Sequence of chain 1.C:
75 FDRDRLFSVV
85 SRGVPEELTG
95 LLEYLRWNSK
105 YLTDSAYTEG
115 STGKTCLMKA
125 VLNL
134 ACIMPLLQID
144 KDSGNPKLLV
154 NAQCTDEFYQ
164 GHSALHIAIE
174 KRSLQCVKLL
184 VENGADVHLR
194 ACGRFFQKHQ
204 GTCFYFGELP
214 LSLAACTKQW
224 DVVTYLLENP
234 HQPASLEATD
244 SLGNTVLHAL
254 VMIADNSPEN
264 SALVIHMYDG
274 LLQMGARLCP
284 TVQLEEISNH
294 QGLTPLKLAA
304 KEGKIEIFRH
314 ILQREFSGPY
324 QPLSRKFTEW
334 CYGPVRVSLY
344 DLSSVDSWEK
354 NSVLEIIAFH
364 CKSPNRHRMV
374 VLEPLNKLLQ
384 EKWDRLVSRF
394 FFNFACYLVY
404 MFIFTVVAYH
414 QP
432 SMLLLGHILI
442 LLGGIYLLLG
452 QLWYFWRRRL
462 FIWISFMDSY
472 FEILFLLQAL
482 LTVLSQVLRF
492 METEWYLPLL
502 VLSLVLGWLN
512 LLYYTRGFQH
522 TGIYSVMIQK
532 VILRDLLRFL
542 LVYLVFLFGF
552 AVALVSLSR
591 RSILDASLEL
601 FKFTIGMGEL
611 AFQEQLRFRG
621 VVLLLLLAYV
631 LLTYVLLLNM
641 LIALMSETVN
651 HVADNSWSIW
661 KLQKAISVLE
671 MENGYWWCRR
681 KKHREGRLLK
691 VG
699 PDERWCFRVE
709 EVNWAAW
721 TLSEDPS

This small molecule binds to this protein.
Small molecule (SMILES): C=C(C)[C@@H]1CCC(C)=C[C@H]1c1c(O)cc(CCCCC)cc1O

Binding-site contacts:
Ligand atom C20 contacts residue TYR471 of chain 1.C at 4.1 Å (hydrophobic).
Ligand atom C05 contacts residue ASN639 of chain 1.B at 4.0 Å.
Ligand atom C06 contacts residue ILE533 of chain 1.C at 4.1 Å (hydrophobic).
Ligand atom C21 contacts residue TYR471 of chain 1.C at 3.9 Å (hydrophobic).
Ligand atom C13 contacts residue LEU638 of chain 1.B at 3.9 Å (hydrophobic).
Ligand atom C09 contacts residue ILE533 of chain 1.C at 4.3 Å (hydrophobic).
Ligand atom O01 contacts residue ASN639 of chain 1.B at 3.7 Å.
Ligand atom C16 contacts residue POV1 of chain 1.N at 3.8 Å.
Ligand atom C17 contacts residue LEU534 of chain 1.C at 4.2 Å (hydrophobic).
Ligand atom C10 contacts residue ILE524 of chain 1.C at 4.0 Å (hydrophobic).
Ligand atom C22 contacts residue LEU534 of chain 1.C at 4.2 Å (hydrophobic).
Ligand atom C03 contacts residue ASN639 of chain 1.B at 4.3 Å.
Ligand atom C18 contacts residue TYR471 of chain 1.C at 3.8 Å (hydrophobic).
Ligand atom O02 contacts residue GLN530 of chain 1.C at 2.6 Å (h-bond).
Ligand atom C17 contacts residue GLN530 of chain 1.C at 4.0 Å.
Ligand atom O02 contacts residue LEU534 of chain 1.C at 3.2 Å (h-bond).
Ligand atom C13 contacts residue VAL635 of chain 1.B at 4.0 Å (hydrophobic).
Ligand atom C07 contacts residue ILE533 of chain 1.C at 3.7 Å (hydrophobic).
Ligand atom C21 contacts residue MET468 of chain 1.C at 4.2 Å (hydrophobic).
Ligand atom C14 contacts residue ILE524 of chain 1.C at 3.5 Å (hydrophobic).
Ligand atom C19 contacts residue ILE524 of chain 1.C at 3.8 Å (hydrophobic).
Ligand atom C05 contacts residue ILE642 of chain 1.B at 3.9 Å (hydrophobic).
Ligand atom C23 contacts residue POV1 of chain 1.N at 4.3 Å.
Ligand atom C04 contacts residue ILE533 of chain 1.C at 3.6 Å (hydrophobic).
Ligand atom C06 contacts residue ILE642 of chain 1.B at 4.2 Å (hydrophobic).
Ligand atom C13 contacts residue ASN639 of chain 1.B at 4.0 Å.
Ligand atom C19 contacts residue POV1 of chain 1.N at 3.3 Å.
Ligand atom C22 contacts residue POV1 of chain 1.N at 4.2 Å.
Ligand atom C12 contacts residue GLN530 of chain 1.C at 3.7 Å.
Ligand atom O02 contacts residue ILE533 of chain 1.C at 3.4 Å.
Ligand atom C14 contacts residue ILE533 of chain 1.C at 3.7 Å (hydrophobic).
Ligand atom C21 contacts residue LEU534 of chain 1.C at 4.0 Å (hydrophobic).
Ligand atom C19 contacts residue GLN530 of chain 1.C at 3.3 Å.
Ligand atom C14 contacts residue ILE529 of chain 1.C at 4.2 Å (hydrophobic).
Ligand atom O01 contacts residue POV1 of chain 1.N at 4.0 Å.
Ligand atom C20 contacts residue MET468 of chain 1.C at 3.6 Å (hydrophobic).
Ligand atom C18 contacts residue POV1 of chain 1.N at 3.8 Å.
Ligand atom C10 contacts residue GLN530 of chain 1.C at 3.7 Å.
Ligand atom C07 contacts residue LEU537 of chain 1.C at 4.2 Å (hydrophobic).
Ligand atom C14 contacts residue GLN530 of chain 1.C at 3.6 Å.

Sequence of chain 1.B:
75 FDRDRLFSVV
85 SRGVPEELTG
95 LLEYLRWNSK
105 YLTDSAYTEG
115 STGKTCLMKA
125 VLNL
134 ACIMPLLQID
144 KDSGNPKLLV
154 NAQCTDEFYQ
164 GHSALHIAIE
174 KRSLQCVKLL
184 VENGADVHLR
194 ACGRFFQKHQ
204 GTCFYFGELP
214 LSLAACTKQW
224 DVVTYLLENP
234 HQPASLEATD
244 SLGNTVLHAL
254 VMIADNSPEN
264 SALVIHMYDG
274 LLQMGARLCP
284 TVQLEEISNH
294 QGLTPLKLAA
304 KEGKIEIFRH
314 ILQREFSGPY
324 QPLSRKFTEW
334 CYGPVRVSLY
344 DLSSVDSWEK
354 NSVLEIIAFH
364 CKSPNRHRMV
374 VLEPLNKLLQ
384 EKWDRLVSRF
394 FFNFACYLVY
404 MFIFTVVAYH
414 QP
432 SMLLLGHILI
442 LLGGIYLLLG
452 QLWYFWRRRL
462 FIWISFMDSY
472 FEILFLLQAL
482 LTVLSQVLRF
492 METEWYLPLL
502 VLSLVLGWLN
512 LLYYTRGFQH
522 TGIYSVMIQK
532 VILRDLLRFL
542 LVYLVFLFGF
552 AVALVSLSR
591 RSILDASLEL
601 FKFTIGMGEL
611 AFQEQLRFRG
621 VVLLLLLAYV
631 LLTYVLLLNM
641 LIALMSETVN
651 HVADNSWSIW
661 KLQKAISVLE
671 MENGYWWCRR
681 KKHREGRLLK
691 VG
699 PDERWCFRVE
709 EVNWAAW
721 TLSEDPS